Sequence of chain 1.A:
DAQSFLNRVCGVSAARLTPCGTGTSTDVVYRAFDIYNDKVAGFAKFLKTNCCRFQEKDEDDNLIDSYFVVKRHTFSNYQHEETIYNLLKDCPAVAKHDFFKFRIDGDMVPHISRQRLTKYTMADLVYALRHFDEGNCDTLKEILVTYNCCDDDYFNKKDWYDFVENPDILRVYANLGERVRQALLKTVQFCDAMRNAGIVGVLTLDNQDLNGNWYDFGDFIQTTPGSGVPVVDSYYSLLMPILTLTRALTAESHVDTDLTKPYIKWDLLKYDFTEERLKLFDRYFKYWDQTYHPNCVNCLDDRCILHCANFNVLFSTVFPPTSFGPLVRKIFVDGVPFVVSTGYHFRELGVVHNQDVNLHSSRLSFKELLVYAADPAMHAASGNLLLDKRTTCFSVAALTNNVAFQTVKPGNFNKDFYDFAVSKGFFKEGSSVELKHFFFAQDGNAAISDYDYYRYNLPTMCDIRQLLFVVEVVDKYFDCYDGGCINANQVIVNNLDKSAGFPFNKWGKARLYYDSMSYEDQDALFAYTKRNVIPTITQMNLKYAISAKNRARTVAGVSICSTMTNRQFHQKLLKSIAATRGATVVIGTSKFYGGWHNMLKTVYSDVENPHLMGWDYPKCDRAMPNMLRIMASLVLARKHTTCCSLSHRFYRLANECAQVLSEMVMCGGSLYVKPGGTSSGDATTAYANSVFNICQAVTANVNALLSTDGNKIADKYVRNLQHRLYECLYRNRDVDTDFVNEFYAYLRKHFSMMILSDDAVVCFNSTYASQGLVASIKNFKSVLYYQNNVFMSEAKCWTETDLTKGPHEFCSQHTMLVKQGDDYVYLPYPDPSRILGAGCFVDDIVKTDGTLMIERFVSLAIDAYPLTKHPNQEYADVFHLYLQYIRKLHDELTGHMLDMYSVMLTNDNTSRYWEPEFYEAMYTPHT

Binding-site contacts:
Ligand atom C7 contacts residue ASP291 of chain 1.A at 4.1 Å.
Ligand atom C4 contacts residue ARG197 of chain 1.A at 3.6 Å.
Ligand atom C10 contacts residue VAL231 of chain 1.A at 3.8 Å (hydrophobic).
Ligand atom C3 contacts residue ARG197 of chain 1.A at 3.4 Å.
Ligand atom O3 contacts residue ASP291 of chain 1.A at 4.2 Å.
Ligand atom O4 contacts residue ARG197 of chain 1.A at 4.5 Å.
Ligand atom C16 contacts residue LYS288 of chain 1.A at 4.0 Å.
Ligand atom C10 contacts residue TYR289 of chain 1.A at 4.3 Å (hydrophobic).
Ligand atom C17 contacts residue TYR289 of chain 1.A at 4.4 Å (hydrophobic).
Ligand atom C22 contacts residue VAL231 of chain 1.A at 3.7 Å (hydrophobic).
Ligand atom C11 contacts residue TYR289 of chain 1.A at 3.3 Å (hydrophobic).
Ligand atom C11 contacts residue ARG197 of chain 1.A at 4.3 Å.
Ligand atom C10 contacts residue ARG197 of chain 1.A at 3.5 Å.
Ligand atom C10 contacts residue GLY230 of chain 1.A at 4.4 Å.
Ligand atom C17 contacts residue LYS288 of chain 1.A at 3.8 Å.
Ligand atom C18 contacts residue TYR289 of chain 1.A at 4.0 Å (hydrophobic).
Ligand atom C5 contacts residue ARG197 of chain 1.A at 4.1 Å.
Ligand atom O3 contacts residue LYS288 of chain 1.A at 4.3 Å.
Ligand atom C7 contacts residue TYR289 of chain 1.A at 4.3 Å (hydrophobic).
Ligand atom C20 contacts residue VAL231 of chain 1.A at 3.7 Å (hydrophobic).
Ligand atom C8 contacts residue ASP291 of chain 1.A at 4.2 Å.

The protein below binds the small molecule below.
Small molecule (SMILES): C[C@H](CCC(=O)NCCC[N+](C)(C)CC(O)CS(=O)(=O)O)[C@H]1CC[C@H]2[C@@H]3[C@H](O)C[C@@H]4C[C@H](O)CC[C@]4(C)[C@H]3C[C@H](O)[C@]12C